This protein binds this small molecule.
Small molecule (SMILES): COc1cc(CCNC(=O)c2[nH]c(-c3ccccc3C(F)(F)F)nc(=O)c2O)ccn1

Sequence of chain 1.A:
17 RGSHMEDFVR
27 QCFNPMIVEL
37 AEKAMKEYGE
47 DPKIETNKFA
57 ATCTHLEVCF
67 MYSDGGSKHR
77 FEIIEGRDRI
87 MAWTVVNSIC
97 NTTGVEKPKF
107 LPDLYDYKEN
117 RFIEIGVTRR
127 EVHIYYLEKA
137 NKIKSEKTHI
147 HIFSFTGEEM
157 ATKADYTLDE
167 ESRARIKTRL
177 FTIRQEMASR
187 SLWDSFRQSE

Binding-site contacts:
Ligand atom F28 contacts residue THR58 of chain 1.A at 3.5 Å.
Ligand atom C05 contacts residue TYR44 of chain 1.A at 4.1 Å (hydrophobic).
Ligand atom N16 contacts residue TYR131 of chain 1.A at 3.8 Å.
Ligand atom O13 contacts residue GLU120 of chain 1.A at 3.2 Å (salt-bridge).
Ligand atom F26 contacts residue ALA57 of chain 1.A at 4.2 Å.
Ligand atom F27 contacts residue HIS61 of chain 1.A at 3.9 Å.
Ligand atom C12 contacts residue ASP109 of chain 1.A at 4.2 Å.
Ligand atom N31 contacts residue GLU46 of chain 1.A at 3.6 Å.
Ligand atom C06 contacts residue TYR44 of chain 1.A at 3.5 Å (hydrophobic).
Ligand atom O15 contacts residue HIS61 of chain 1.A at 2.9 Å (h-bond).
Ligand atom F26 contacts residue THR58 of chain 1.A at 4.2 Å.
Ligand atom O13 contacts residue MN1 of chain 1.B at 2.4 Å.
Ligand atom C29 contacts residue TYR44 of chain 1.A at 3.7 Å (hydrophobic).
Ligand atom O13 contacts residue GLU81 of chain 1.A at 3.9 Å.
Ligand atom C12 contacts residue MN1 of chain 1.C at 3.1 Å.
Ligand atom O13 contacts residue HIS61 of chain 1.A at 3.4 Å.
Ligand atom C09 contacts residue MN1 of chain 1.C at 3.3 Å.
Ligand atom O15 contacts residue GLY122 of chain 1.A at 4.2 Å.
Ligand atom O15 contacts residue ILE121 of chain 1.A at 2.9 Å (h-bond).
Ligand atom O15 contacts residue MN1 of chain 1.B at 1.8 Å.
Ligand atom C07 contacts residue TYR44 of chain 1.A at 3.9 Å (hydrophobic).
Ligand atom O15 contacts residue GLU120 of chain 1.A at 2.9 Å (salt-bridge).
Ligand atom C25 contacts residue ALA57 of chain 1.A at 4.1 Å (hydrophobic).
Ligand atom C12 contacts residue GLU120 of chain 1.A at 3.7 Å.
Ligand atom F26 contacts residue HIS61 of chain 1.A at 3.8 Å.
Ligand atom C14 contacts residue HIS61 of chain 1.A at 3.4 Å.
Ligand atom O15 contacts residue ASP109 of chain 1.A at 4.2 Å.
Ligand atom F28 contacts residue ALA57 of chain 1.A at 3.0 Å.
Ligand atom C14 contacts residue ILE121 of chain 1.A at 4.0 Å (hydrophobic).
Ligand atom C14 contacts residue GLU120 of chain 1.A at 3.5 Å.
Ligand atom O10 contacts residue GLU81 of chain 1.A at 3.8 Å.
Ligand atom N16 contacts residue MN1 of chain 1.B at 4.0 Å.
Ligand atom O13 contacts residue MN1 of chain 1.C at 2.0 Å.
Ligand atom C11 contacts residue MN1 of chain 1.C at 3.6 Å.
Ligand atom O13 contacts residue ASP109 of chain 1.A at 3.0 Å (salt-bridge).
Ligand atom O10 contacts residue MN1 of chain 1.C at 2.6 Å.
Ligand atom C12 contacts residue MN1 of chain 1.B at 2.9 Å.
Ligand atom C30 contacts residue GLU46 of chain 1.A at 4.2 Å.
Ligand atom C14 contacts residue MN1 of chain 1.B at 2.6 Å.
Ligand atom C12 contacts residue HIS61 of chain 1.A at 3.6 Å.